Sequence of chain 1.A:
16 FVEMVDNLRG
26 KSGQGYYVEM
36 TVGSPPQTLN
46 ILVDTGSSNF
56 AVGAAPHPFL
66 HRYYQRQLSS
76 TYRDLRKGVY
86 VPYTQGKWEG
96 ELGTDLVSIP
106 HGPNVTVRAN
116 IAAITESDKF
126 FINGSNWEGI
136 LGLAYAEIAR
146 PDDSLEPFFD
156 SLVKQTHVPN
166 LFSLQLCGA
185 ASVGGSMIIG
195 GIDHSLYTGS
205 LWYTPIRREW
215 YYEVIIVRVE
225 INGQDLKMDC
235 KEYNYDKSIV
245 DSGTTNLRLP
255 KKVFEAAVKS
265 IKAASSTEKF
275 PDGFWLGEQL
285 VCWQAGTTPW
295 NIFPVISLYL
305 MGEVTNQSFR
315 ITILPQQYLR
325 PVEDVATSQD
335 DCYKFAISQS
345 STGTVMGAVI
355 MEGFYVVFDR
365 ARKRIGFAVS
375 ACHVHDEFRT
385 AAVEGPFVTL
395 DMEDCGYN

Binding-site contacts:
Ligand atom C10 contacts residue ASP49 of chain 1.A at 3.4 Å.
Ligand atom C15 contacts residue THR248 of chain 1.A at 3.7 Å.
Ligand atom C17 contacts residue TYR215 of chain 1.A at 3.8 Å (hydrophobic).
Ligand atom O11 contacts residue ASP49 of chain 1.A at 2.6 Å (salt-bridge).
Ligand atom C12 contacts residue ASP245 of chain 1.A at 3.8 Å.
Ligand atom O16 contacts residue TYR215 of chain 1.A at 4.4 Å.
Ligand atom C17 contacts residue ILE243 of chain 1.A at 3.6 Å (hydrophobic).
Ligand atom C19 contacts residue LEU47 of chain 1.A at 4.4 Å (hydrophobic).
Ligand atom C15 contacts residue VAL349 of chain 1.A at 3.8 Å (hydrophobic).
Ligand atom C6 contacts residue TYR88 of chain 1.A at 3.6 Å (hydrophobic).
Ligand atom O11 contacts residue SER52 of chain 1.A at 4.5 Å.
Ligand atom O11 contacts residue GLY51 of chain 1.A at 3.8 Å.
Ligand atom C9 contacts residue ASP49 of chain 1.A at 3.5 Å.
Ligand atom C15 contacts residue ASP245 of chain 1.A at 3.3 Å.
Ligand atom C1 contacts residue LEU47 of chain 1.A at 3.7 Å (hydrophobic).
Ligand atom C14 contacts residue THR248 of chain 1.A at 3.3 Å.
Ligand atom C9 contacts residue GLY247 of chain 1.A at 4.1 Å.
Ligand atom C4 contacts residue PHE125 of chain 1.A at 3.7 Å (hydrophobic).
Ligand atom N13 contacts residue ASP245 of chain 1.A at 2.9 Å (salt-bridge).
Ligand atom O16 contacts residue ASP245 of chain 1.A at 4.1 Å.
Ligand atom O16 contacts residue VAL349 of chain 1.A at 4.4 Å.
Ligand atom C4 contacts residue TYR88 of chain 1.A at 4.0 Å (hydrophobic).
Ligand atom O16 contacts residue ILE243 of chain 1.A at 3.6 Å.
Ligand atom C10 contacts residue ASP245 of chain 1.A at 4.3 Å.
Ligand atom C15 contacts residue ILE243 of chain 1.A at 4.2 Å (hydrophobic).
Ligand atom C1 contacts residue TRP132 of chain 1.A at 3.5 Å (hydrophobic).
Ligand atom C15 contacts residue ARG252 of chain 1.A at 4.2 Å.
Ligand atom C18 contacts residue ASP245 of chain 1.A at 3.8 Å.
Ligand atom C3 contacts residue PHE125 of chain 1.A at 3.5 Å (hydrophobic).
Ligand atom C17 contacts residue GLY51 of chain 1.A at 3.5 Å.
Ligand atom C17 contacts residue ASP245 of chain 1.A at 3.7 Å.
Ligand atom O11 contacts residue ASP245 of chain 1.A at 3.2 Å (salt-bridge).
Ligand atom N13 contacts residue THR248 of chain 1.A at 3.7 Å.
Ligand atom C14 contacts residue ASP245 of chain 1.A at 3.3 Å.
Ligand atom C12 contacts residue THR248 of chain 1.A at 4.2 Å.
Ligand atom O11 contacts residue GLY247 of chain 1.A at 4.0 Å.
Ligand atom C2 contacts residue PHE125 of chain 1.A at 4.2 Å (hydrophobic).
Ligand atom C18 contacts residue GLY51 of chain 1.A at 3.5 Å.
Ligand atom C1 contacts residue PHE125 of chain 1.A at 4.2 Å (hydrophobic).
Ligand atom C14 contacts residue ARG252 of chain 1.A at 4.3 Å.

A small-molecule ligand and the protein it binds are described below.
Small molecule (SMILES): Cc1ccc(C)c(OC[C@@H](O)CN2CCOCC2)c1